Sequence of chain 11.D:
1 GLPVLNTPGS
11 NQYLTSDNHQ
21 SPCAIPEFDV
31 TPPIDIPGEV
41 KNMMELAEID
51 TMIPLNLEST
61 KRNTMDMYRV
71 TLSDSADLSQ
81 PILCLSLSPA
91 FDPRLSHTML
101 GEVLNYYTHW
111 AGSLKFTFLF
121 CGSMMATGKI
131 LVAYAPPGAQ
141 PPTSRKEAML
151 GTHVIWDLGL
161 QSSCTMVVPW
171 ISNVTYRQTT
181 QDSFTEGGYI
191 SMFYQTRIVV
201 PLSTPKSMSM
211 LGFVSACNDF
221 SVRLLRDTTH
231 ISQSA

A protein and the small-molecule ligand that binds it are described below.
Small molecule (SMILES): Cc1cc(CCCCCCCOc2ccc(C3=NCCO3)cc2)on1

Sequence of chain 15.D:
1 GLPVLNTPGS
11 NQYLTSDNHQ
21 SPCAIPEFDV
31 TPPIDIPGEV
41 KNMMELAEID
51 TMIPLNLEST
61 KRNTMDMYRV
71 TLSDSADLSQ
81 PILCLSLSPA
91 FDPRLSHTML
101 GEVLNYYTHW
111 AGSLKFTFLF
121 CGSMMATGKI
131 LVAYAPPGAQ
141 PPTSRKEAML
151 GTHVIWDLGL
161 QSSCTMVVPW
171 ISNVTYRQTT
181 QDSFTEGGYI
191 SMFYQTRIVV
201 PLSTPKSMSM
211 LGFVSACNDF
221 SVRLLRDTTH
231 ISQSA

Sequence of chain 15.B:
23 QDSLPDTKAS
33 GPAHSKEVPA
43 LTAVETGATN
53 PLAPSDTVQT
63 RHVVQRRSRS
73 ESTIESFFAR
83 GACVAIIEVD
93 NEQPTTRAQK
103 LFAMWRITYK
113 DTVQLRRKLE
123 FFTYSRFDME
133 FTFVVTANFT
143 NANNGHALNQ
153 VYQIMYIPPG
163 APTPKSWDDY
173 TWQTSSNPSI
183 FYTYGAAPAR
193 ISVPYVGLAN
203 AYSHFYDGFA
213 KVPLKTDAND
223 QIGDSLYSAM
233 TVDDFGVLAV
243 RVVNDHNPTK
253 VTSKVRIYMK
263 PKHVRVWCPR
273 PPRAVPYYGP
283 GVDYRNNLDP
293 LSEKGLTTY

Binding-site contacts:
Ligand atom C7C contacts residue TYR158 of chain 15.B at 3.8 Å (hydrophobic).
Ligand atom C2B contacts residue VAL195 of chain 15.B at 3.9 Å (hydrophobic).
Ligand atom N3A contacts residue TYR158 of chain 15.B at 3.7 Å.
Ligand atom C2A contacts residue TYR158 of chain 15.B at 3.9 Å (hydrophobic).
Ligand atom C4 contacts residue TYR111 of chain 15.B at 3.6 Å (hydrophobic).
Ligand atom C5C contacts residue VAL195 of chain 15.B at 3.8 Å (hydrophobic).
Ligand atom C5A contacts residue ILE156 of chain 15.B at 3.2 Å (hydrophobic).
Ligand atom O1B contacts residue ILE109 of chain 15.B at 3.8 Å.
Ligand atom C3B contacts residue TYR158 of chain 15.B at 3.4 Å (hydrophobic).
Ligand atom C5A contacts residue ILE182 of chain 15.B at 3.5 Å (hydrophobic).
Ligand atom C5 contacts residue TYR111 of chain 15.B at 3.8 Å (hydrophobic).
Ligand atom C6C contacts residue VAL198 of chain 15.B at 3.9 Å (hydrophobic).
Ligand atom C31 contacts residue PHE237 of chain 15.B at 3.8 Å (hydrophobic).
Ligand atom C4A contacts residue ILE182 of chain 15.B at 3.9 Å (hydrophobic).
Ligand atom O1 contacts residue TYR204 of chain 15.B at 3.6 Å.
Ligand atom C4 contacts residue PHE237 of chain 15.B at 3.1 Å (hydrophobic).
Ligand atom C6B contacts residue PHE133 of chain 15.B at 3.5 Å (hydrophobic).
Ligand atom C2B contacts residue TYR158 of chain 15.B at 3.5 Å (hydrophobic).
Ligand atom N2 contacts residue TYR204 of chain 15.B at 3.8 Å.
Ligand atom C2A contacts residue ILE193 of chain 15.B at 3.9 Å (hydrophobic).
Ligand atom O1A contacts residue PHE135 of chain 15.B at 3.8 Å.
Ligand atom C5B contacts residue ILE193 of chain 15.B at 3.9 Å (hydrophobic).
Ligand atom O1B contacts residue PHE133 of chain 15.B at 3.9 Å.
Ligand atom C31 contacts residue TYR111 of chain 15.B at 3.7 Å (hydrophobic).
Ligand atom N3A contacts residue PRO180 of chain 15.B at 3.7 Å.
Ligand atom C4B contacts residue TYR158 of chain 15.B at 3.8 Å (hydrophobic).
Ligand atom C3 contacts residue PHE237 of chain 15.B at 3.7 Å (hydrophobic).
Ligand atom C4C contacts residue VAL198 of chain 15.B at 3.8 Å (hydrophobic).
Ligand atom C4A contacts residue SER181 of chain 15.B at 3.8 Å.
Ligand atom C3 contacts residue TYR111 of chain 15.B at 3.2 Å (hydrophobic).
Ligand atom N3A contacts residue ALA24 of chain 15.D at 3.9 Å.
Ligand atom C5B contacts residue LEU240 of chain 15.B at 3.5 Å (hydrophobic).
Ligand atom O1 contacts residue PHE129 of chain 15.B at 3.8 Å.
Ligand atom O1 contacts residue TYR111 of chain 15.B at 3.5 Å.
Ligand atom C2C contacts residue PHE237 of chain 15.B at 3.8 Å (hydrophobic).
Ligand atom C4B contacts residue ILE193 of chain 15.B at 3.8 Å (hydrophobic).
Ligand atom C4C contacts residue PHE237 of chain 15.B at 3.6 Å (hydrophobic).
Ligand atom N2 contacts residue TYR111 of chain 15.B at 3.1 Å.
Ligand atom C6C contacts residue PHE237 of chain 15.B at 3.9 Å (hydrophobic).
Ligand atom C4A contacts residue PRO180 of chain 15.B at 3.3 Å (hydrophobic).